A small-molecule ligand and the protein it binds are described below.
Small molecule (SMILES): CC(C)(C)OC(=O)N[C@H](CS[C@H](Cc1ccccc1)C(=O)NCCc1cccnc1)Cc1ccccc1

Binding-site contacts:
Ligand atom C27 contacts residue THR289 of chain 1.A at 3.7 Å.
Ligand atom N22 contacts residue ILE281 of chain 1.A at 4.3 Å.
Ligand atom C13 contacts residue PHE284 of chain 1.A at 3.8 Å (hydrophobic).
Ligand atom C17 contacts residue PHE284 of chain 1.A at 3.7 Å (hydrophobic).
Ligand atom N22 contacts residue SER99 of chain 1.A at 4.3 Å.
Ligand atom C18 contacts residue PHE221 of chain 1.A at 4.2 Å (hydrophobic).
Ligand atom C25 contacts residue ALA285 of chain 1.A at 3.4 Å (hydrophobic).
Ligand atom C20 contacts residue SER99 of chain 1.A at 4.0 Å.
Ligand atom S11 contacts residue PHE88 of chain 1.A at 3.5 Å.
Ligand atom C13 contacts residue ILE281 of chain 1.A at 4.1 Å (hydrophobic).
Ligand atom C24 contacts residue ILE281 of chain 1.A at 4.2 Å (hydrophobic).
Ligand atom C14 contacts residue PHE284 of chain 1.A at 3.5 Å (hydrophobic).
Ligand atom C18 contacts residue PHE284 of chain 1.A at 3.6 Å (hydrophobic).
Ligand atom C30 contacts residue ALA285 of chain 1.A at 3.5 Å (hydrophobic).
Ligand atom O21 contacts residue SER99 of chain 1.A at 3.0 Å (h-bond).
Ligand atom C01 contacts residue PHE88 of chain 1.A at 4.0 Å (hydrophobic).
Ligand atom C25 contacts residue HEM1 of chain 1.B at 4.0 Å.
Ligand atom C23 contacts residue SER99 of chain 1.A at 3.6 Å.
Ligand atom C34 contacts residue HEM1 of chain 1.B at 3.4 Å.
Ligand atom C16 contacts residue PHE284 of chain 1.A at 4.0 Å (hydrophobic).
Ligand atom C28 contacts residue HEM1 of chain 1.B at 3.2 Å.
Ligand atom C20 contacts residue ILE281 of chain 1.A at 3.9 Å (hydrophobic).
Ligand atom C18 contacts residue VAL220 of chain 1.A at 4.0 Å (hydrophobic).
Ligand atom C10 contacts residue PHE88 of chain 1.A at 3.3 Å (hydrophobic).
Ligand atom N29 contacts residue HEM1 of chain 1.B at 2.3 Å.
Ligand atom O05 contacts residue PHE88 of chain 1.A at 4.0 Å.
Ligand atom C26 contacts residue ALA285 of chain 1.A at 3.9 Å (hydrophobic).
Ligand atom N29 contacts residue ALA285 of chain 1.A at 4.3 Å.
Ligand atom C33 contacts residue ARG85 of chain 1.A at 4.2 Å.
Ligand atom C04 contacts residue PHE88 of chain 1.A at 4.1 Å (hydrophobic).
Ligand atom C15 contacts residue PHE284 of chain 1.A at 3.7 Å (hydrophobic).
Ligand atom C19 contacts residue PHE221 of chain 1.A at 3.5 Å (hydrophobic).
Ligand atom C28 contacts residue THR289 of chain 1.A at 3.7 Å.
Ligand atom C19 contacts residue PHE284 of chain 1.A at 3.7 Å (hydrophobic).
Ligand atom C35 contacts residue HEM1 of chain 1.B at 3.7 Å.
Ligand atom C01 contacts residue PHE200 of chain 1.A at 4.1 Å (hydrophobic).
Ligand atom C30 contacts residue HEM1 of chain 1.B at 2.8 Å.
Ligand atom C24 contacts residue HEM1 of chain 1.B at 4.3 Å.
Ligand atom O21 contacts residue ILE281 of chain 1.A at 3.5 Å.
Ligand atom C24 contacts residue ALA285 of chain 1.A at 3.3 Å (hydrophobic).

Sequence of chain 1.A:
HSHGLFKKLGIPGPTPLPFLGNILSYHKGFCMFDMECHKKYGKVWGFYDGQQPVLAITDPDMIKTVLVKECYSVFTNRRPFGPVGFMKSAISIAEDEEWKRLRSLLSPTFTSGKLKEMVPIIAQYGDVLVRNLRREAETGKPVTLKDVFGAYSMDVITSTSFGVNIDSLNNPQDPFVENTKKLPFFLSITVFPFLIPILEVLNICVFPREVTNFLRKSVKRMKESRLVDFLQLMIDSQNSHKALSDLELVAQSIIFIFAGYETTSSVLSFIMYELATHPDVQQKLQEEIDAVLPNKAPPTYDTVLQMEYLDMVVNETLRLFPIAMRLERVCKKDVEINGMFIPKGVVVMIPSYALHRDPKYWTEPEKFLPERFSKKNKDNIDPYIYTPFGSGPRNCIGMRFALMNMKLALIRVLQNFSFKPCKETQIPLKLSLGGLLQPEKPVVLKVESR